Sequence of chain 1.A:
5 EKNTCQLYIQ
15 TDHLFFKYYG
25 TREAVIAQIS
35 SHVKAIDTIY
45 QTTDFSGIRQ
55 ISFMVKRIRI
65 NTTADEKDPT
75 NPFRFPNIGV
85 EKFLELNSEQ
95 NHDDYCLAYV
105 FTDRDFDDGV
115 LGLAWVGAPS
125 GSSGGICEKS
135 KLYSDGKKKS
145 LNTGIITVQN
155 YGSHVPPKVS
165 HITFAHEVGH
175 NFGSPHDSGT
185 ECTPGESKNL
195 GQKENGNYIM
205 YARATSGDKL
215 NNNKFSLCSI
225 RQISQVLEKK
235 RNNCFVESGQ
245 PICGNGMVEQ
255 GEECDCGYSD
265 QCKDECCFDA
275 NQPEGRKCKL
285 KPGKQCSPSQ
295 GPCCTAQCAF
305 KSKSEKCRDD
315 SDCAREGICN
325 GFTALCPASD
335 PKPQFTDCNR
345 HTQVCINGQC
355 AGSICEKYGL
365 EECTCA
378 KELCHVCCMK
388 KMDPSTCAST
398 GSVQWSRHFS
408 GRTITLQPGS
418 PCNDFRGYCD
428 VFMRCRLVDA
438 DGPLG

A protein and the small-molecule ligand that binds it are described below.
Small molecule (SMILES): CC(=O)N[C@H]1[C@H](O[C@H]2[C@H](O)[C@@H](NC(C)=O)CO[C@@H]2CO)O[C@H](CO)[C@@H](O[C@H]2O[C@H](CO)[C@@H](O)[C@H](O[C@H]3O[C@H](CO)[C@@H](O)[C@H](O[C@H]4O[C@H](CO)[C@@H](O)[C@H](O)[C@@H]4O)[C@@H]3O)[C@@H]2O)[C@@H]1O

Binding-site contacts:
Ligand atom O7 contacts residue ASP16 of chain 1.A at 3.5 Å.
Ligand atom C5 contacts residue ASN65 of chain 1.A at 3.6 Å.
Ligand atom O6 contacts residue ASN75 of chain 1.A at 3.8 Å.
Ligand atom O4 contacts residue LYS142 of chain 1.A at 3.0 Å (salt-bridge).
Ligand atom O3 contacts residue PHE77 of chain 1.A at 3.4 Å.
Ligand atom O6 contacts residue LYS141 of chain 1.A at 3.6 Å.
Ligand atom O7 contacts residue PHE77 of chain 1.A at 3.3 Å.
Ligand atom O4 contacts residue ARG63 of chain 1.A at 2.9 Å (salt-bridge).
Ligand atom C4 contacts residue ARG63 of chain 1.A at 3.7 Å.
Ligand atom N2 contacts residue PHE77 of chain 1.A at 3.4 Å.
Ligand atom C6 contacts residue PRO76 of chain 1.A at 3.6 Å (hydrophobic).
Ligand atom O6 contacts residue GLN94 of chain 1.A at 3.0 Å (h-bond).
Ligand atom C8 contacts residue ASP72 of chain 1.A at 3.3 Å.
Ligand atom C3 contacts residue ASN75 of chain 1.A at 3.7 Å.
Ligand atom C8 contacts residue ASP16 of chain 1.A at 3.7 Å.
Ligand atom C8 contacts residue PHE77 of chain 1.A at 3.5 Å (hydrophobic).
Ligand atom N2 contacts residue ARG63 of chain 1.A at 3.6 Å.
Ligand atom C5 contacts residue PRO76 of chain 1.A at 3.7 Å (hydrophobic).
Ligand atom C5 contacts residue ARG63 of chain 1.A at 3.5 Å.
Ligand atom N2 contacts residue ASN65 of chain 1.A at 2.9 Å (h-bond).
Ligand atom C4 contacts residue THR74 of chain 1.A at 3.7 Å.
Ligand atom O5 contacts residue ASN65 of chain 1.A at 2.3 Å (h-bond).
Ligand atom C8 contacts residue THR74 of chain 1.A at 2.5 Å.
Ligand atom O7 contacts residue ASN75 of chain 1.A at 3.7 Å.
Ligand atom O4 contacts residue THR74 of chain 1.A at 3.5 Å (h-bond).
Ligand atom C2 contacts residue ASN65 of chain 1.A at 2.5 Å.
Ligand atom C1 contacts residue ASN65 of chain 1.A at 1.4 Å.
Ligand atom C7 contacts residue THR74 of chain 1.A at 3.7 Å.
Ligand atom C6 contacts residue LYS142 of chain 1.A at 3.3 Å.
Ligand atom O7 contacts residue ASN65 of chain 1.A at 2.8 Å (h-bond).
Ligand atom C4 contacts residue LYS142 of chain 1.A at 3.4 Å.
Ligand atom O6 contacts residue LYS142 of chain 1.A at 3.3 Å (salt-bridge).
Ligand atom C7 contacts residue ASN65 of chain 1.A at 3.0 Å.
Ligand atom O6 contacts residue GLU93 of chain 1.A at 3.3 Å (salt-bridge).
Ligand atom O3 contacts residue ASN75 of chain 1.A at 3.4 Å (h-bond).
Ligand atom O6 contacts residue ASP69 of chain 1.A at 3.7 Å.
Ligand atom C5 contacts residue THR74 of chain 1.A at 3.2 Å.
Ligand atom O6 contacts residue ASP72 of chain 1.A at 3.2 Å (salt-bridge).
Ligand atom C7 contacts residue PHE77 of chain 1.A at 3.4 Å (hydrophobic).
Ligand atom C2 contacts residue ASN75 of chain 1.A at 3.2 Å.